Binding-site contacts:
Ligand atom O4 contacts residue GLY130 of chain 1.A at 3.8 Å.
Ligand atom C7 contacts residue ASN165 of chain 1.A at 3.1 Å.
Ligand atom C4 contacts residue THR131 of chain 1.A at 4.4 Å.
Ligand atom C5 contacts residue GLY130 of chain 1.A at 3.6 Å.
Ligand atom C2 contacts residue ASN165 of chain 1.A at 2.4 Å.
Ligand atom C6 contacts residue GLY130 of chain 1.A at 4.0 Å.
Ligand atom C3 contacts residue GLN161 of chain 1.A at 3.7 Å.
Ligand atom C2 contacts residue GLN161 of chain 1.A at 3.8 Å.
Ligand atom C4 contacts residue ASN165 of chain 1.A at 4.2 Å.
Ligand atom O4 contacts residue THR131 of chain 1.A at 3.7 Å.
Ligand atom C7 contacts residue GLN161 of chain 1.A at 3.6 Å.
Ligand atom C1 contacts residue ASN165 of chain 1.A at 1.4 Å.
Ligand atom N2 contacts residue ASN165 of chain 1.A at 2.8 Å (h-bond).
Ligand atom C8 contacts residue GLY130 of chain 1.A at 3.6 Å.
Ligand atom O7 contacts residue TRP129 of chain 1.A at 4.0 Å.
Ligand atom C3 contacts residue GLY130 of chain 1.A at 3.6 Å.
Ligand atom C8 contacts residue GLN161 of chain 1.A at 3.4 Å.
Ligand atom O5 contacts residue ASN165 of chain 1.A at 2.3 Å (h-bond).
Ligand atom C4 contacts residue GLY130 of chain 1.A at 3.9 Å.
Ligand atom C3 contacts residue THR131 of chain 1.A at 3.7 Å.
Ligand atom O5 contacts residue GLY130 of chain 1.A at 4.2 Å.
Ligand atom O3 contacts residue THR131 of chain 1.A at 3.6 Å.
Ligand atom C8 contacts residue TRP129 of chain 1.A at 3.8 Å (hydrophobic).
Ligand atom N2 contacts residue GLN161 of chain 1.A at 2.9 Å (h-bond).
Ligand atom C2 contacts residue GLY130 of chain 1.A at 4.3 Å.
Ligand atom O3 contacts residue GLN161 of chain 1.A at 3.9 Å.
Ligand atom C1 contacts residue GLN161 of chain 1.A at 4.5 Å.
Ligand atom C8 contacts residue ASN165 of chain 1.A at 4.3 Å.
Ligand atom O7 contacts residue GLY130 of chain 1.A at 3.6 Å.
Ligand atom O7 contacts residue ASN165 of chain 1.A at 2.9 Å (h-bond).
Ligand atom O6 contacts residue GLY130 of chain 1.A at 4.0 Å.
Ligand atom C3 contacts residue ASN165 of chain 1.A at 3.7 Å.
Ligand atom C7 contacts residue GLY130 of chain 1.A at 3.5 Å.
Ligand atom C1 contacts residue GLY130 of chain 1.A at 3.9 Å.
Ligand atom C7 contacts residue TRP129 of chain 1.A at 4.4 Å (hydrophobic).
Ligand atom C5 contacts residue ASN165 of chain 1.A at 3.6 Å.
Ligand atom N2 contacts residue GLY130 of chain 1.A at 4.1 Å.
Ligand atom O7 contacts residue THR131 of chain 1.A at 3.8 Å.

Sequence of chain 1.A:
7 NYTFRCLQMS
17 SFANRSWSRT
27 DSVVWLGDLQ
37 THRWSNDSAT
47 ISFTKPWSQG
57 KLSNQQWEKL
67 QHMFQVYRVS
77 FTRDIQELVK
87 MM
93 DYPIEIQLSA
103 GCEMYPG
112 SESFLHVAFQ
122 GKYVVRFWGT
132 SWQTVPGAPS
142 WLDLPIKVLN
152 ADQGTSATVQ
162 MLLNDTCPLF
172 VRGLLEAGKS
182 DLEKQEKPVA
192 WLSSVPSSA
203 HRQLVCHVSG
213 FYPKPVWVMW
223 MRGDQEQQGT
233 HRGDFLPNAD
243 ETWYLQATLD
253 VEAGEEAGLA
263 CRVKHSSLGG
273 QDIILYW

This protein binds this small molecule.
Small molecule (SMILES): CC(=O)N[C@H]1[C@H](O[C@H]2[C@H](O)[C@@H](NC(C)=O)CO[C@@H]2CO)O[C@H](CO)[C@@H](O)[C@@H]1O